Sequence of chain 3.A:
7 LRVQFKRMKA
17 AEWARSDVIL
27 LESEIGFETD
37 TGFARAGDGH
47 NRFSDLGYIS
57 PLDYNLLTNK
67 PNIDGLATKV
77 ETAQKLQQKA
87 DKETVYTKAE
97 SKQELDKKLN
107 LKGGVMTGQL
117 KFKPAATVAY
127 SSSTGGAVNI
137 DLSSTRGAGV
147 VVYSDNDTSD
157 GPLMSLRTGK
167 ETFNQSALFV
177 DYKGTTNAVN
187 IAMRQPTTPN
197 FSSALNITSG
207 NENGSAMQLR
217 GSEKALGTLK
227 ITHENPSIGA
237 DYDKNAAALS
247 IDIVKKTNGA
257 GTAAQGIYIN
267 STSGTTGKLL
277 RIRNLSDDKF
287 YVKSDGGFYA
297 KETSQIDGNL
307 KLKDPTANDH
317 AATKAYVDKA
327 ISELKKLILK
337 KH

Sequence of chain 1.A:
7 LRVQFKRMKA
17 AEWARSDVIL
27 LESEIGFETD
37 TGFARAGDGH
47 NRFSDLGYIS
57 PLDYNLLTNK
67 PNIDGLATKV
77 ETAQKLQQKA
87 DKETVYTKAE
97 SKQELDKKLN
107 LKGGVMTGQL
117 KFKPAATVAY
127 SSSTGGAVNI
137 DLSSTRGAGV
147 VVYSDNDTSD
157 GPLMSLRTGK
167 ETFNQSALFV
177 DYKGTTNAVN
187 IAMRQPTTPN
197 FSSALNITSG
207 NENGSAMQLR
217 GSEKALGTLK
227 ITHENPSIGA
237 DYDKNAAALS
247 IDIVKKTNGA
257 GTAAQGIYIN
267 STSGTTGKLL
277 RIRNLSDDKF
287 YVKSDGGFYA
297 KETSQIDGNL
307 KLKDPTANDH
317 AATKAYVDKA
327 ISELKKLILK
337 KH

Sequence of chain 2.A:
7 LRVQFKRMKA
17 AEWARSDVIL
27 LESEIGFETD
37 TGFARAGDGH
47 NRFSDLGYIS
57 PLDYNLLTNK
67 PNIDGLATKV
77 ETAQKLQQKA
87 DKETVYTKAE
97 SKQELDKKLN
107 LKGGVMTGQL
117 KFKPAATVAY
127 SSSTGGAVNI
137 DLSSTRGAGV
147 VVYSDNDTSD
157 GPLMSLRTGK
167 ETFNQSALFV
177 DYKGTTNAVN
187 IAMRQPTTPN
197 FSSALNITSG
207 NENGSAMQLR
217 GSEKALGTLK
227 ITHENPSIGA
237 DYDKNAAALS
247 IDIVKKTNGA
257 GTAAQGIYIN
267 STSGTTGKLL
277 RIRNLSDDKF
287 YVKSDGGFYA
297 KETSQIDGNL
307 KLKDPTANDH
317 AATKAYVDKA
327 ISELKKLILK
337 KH

Binding-site contacts:
Ligand atom O4 contacts residue PHE175 of chain 1.A at 3.6 Å.
Ligand atom O6 contacts residue ASN183 of chain 2.A at 3.3 Å (h-bond).
Ligand atom C4 contacts residue ASN186 of chain 2.A at 3.9 Å.
Ligand atom C3 contacts residue THR204 of chain 3.A at 4.3 Å.
Ligand atom O1 contacts residue GLN214 of chain 1.A at 2.5 Å (h-bond).
Ligand atom C5 contacts residue ASN186 of chain 2.A at 3.8 Å.
Ligand atom O1 contacts residue ASN202 of chain 3.A at 3.5 Å (h-bond).
Ligand atom O6 contacts residue SER198 of chain 3.A at 3.3 Å (h-bond).
Ligand atom C4 contacts residue ASN202 of chain 3.A at 4.2 Å.
Ligand atom O5 contacts residue ASN202 of chain 3.A at 4.0 Å.
Ligand atom O3 contacts residue ASN202 of chain 3.A at 4.0 Å.
Ligand atom O6 contacts residue THR204 of chain 3.A at 3.3 Å (h-bond).
Ligand atom C6 contacts residue PHE175 of chain 1.A at 4.4 Å (hydrophobic).
Ligand atom O4 contacts residue ASN183 of chain 2.A at 3.6 Å (h-bond).
Ligand atom O2 contacts residue ARG216 of chain 1.A at 4.2 Å.
Ligand atom O6 contacts residue PHE197 of chain 3.A at 4.0 Å.
Ligand atom C4 contacts residue ASN183 of chain 2.A at 4.5 Å.
Ligand atom C6 contacts residue THR204 of chain 3.A at 4.3 Å.
Ligand atom C6 contacts residue ASN183 of chain 2.A at 3.6 Å.
Ligand atom O2 contacts residue THR204 of chain 3.A at 3.6 Å.
Ligand atom O4 contacts residue ASN202 of chain 3.A at 3.9 Å.
Ligand atom O5 contacts residue GLN214 of chain 1.A at 4.2 Å.
Ligand atom O3 contacts residue THR204 of chain 3.A at 3.8 Å.
Ligand atom O6 contacts residue ASN186 of chain 2.A at 3.0 Å (h-bond).
Ligand atom C5 contacts residue ASN183 of chain 2.A at 4.2 Å.
Ligand atom O6 contacts residue ASN202 of chain 3.A at 4.0 Å.
Ligand atom C3 contacts residue ASN202 of chain 3.A at 3.6 Å.
Ligand atom O4 contacts residue ASN186 of chain 2.A at 3.0 Å (h-bond).
Ligand atom O6 contacts residue ILE187 of chain 2.A at 4.4 Å.
Ligand atom C1 contacts residue ASN183 of chain 2.A at 4.5 Å.
Ligand atom O5 contacts residue ASN186 of chain 2.A at 3.5 Å (h-bond).
Ligand atom C6 contacts residue ALA188 of chain 2.A at 3.8 Å (hydrophobic).
Ligand atom C5 contacts residue ASN202 of chain 3.A at 4.3 Å.
Ligand atom C6 contacts residue SER198 of chain 3.A at 4.2 Å.
Ligand atom O6 contacts residue ALA188 of chain 2.A at 3.7 Å.
Ligand atom C1 contacts residue GLN214 of chain 1.A at 3.8 Å.
Ligand atom C6 contacts residue ASN186 of chain 2.A at 3.3 Å.

A small-molecule ligand and the protein it binds are described below.
Small molecule (SMILES): OC[C@H]1O[C@@H](O[C@H]2[C@H](O)[C@@H](O)[C@@H](O)O[C@@H]2CO)[C@H](O)[C@@H](O)[C@H]1O